Sequence of chain 3.E:
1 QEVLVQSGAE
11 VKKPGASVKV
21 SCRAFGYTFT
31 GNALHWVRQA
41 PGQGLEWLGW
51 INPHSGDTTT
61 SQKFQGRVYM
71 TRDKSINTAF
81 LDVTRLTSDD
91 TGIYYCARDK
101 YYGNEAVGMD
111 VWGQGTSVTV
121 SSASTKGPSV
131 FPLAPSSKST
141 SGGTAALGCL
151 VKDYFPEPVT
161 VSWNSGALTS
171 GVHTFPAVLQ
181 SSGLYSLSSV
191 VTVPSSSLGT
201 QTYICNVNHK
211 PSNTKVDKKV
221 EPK

Sequence of chain 3.F:
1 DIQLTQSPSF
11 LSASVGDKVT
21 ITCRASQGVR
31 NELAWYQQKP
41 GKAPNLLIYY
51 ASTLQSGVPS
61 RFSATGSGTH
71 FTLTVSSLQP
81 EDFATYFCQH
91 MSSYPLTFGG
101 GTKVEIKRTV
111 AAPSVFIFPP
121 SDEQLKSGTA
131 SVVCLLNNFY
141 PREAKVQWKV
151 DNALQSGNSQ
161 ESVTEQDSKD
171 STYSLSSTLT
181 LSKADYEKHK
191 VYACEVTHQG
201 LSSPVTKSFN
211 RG

Sequence of chain 3.A:
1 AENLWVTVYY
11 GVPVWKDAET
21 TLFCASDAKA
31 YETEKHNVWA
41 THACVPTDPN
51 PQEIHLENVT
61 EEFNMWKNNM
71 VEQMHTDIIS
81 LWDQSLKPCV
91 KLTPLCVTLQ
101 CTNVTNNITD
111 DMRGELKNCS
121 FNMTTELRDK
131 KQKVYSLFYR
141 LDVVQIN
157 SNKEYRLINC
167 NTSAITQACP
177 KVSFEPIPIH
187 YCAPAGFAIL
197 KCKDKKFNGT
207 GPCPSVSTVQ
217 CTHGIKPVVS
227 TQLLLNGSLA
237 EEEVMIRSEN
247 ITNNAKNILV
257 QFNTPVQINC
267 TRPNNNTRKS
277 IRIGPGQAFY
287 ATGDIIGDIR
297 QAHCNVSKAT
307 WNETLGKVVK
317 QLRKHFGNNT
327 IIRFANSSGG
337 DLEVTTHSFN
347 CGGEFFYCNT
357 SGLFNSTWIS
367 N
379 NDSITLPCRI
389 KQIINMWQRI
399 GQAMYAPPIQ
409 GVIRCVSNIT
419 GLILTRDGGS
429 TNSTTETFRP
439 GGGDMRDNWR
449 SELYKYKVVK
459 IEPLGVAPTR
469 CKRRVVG

Binding-site contacts:
Ligand atom C3 contacts residue TYR102 of chain 3.E at 3.6 Å (hydrophobic).
Ligand atom O2 contacts residue SER67 of chain 3.F at 3.9 Å.
Ligand atom C1 contacts residue TYR50 of chain 3.F at 4.2 Å (hydrophobic).
Ligand atom N2 contacts residue TYR49 of chain 3.F at 4.2 Å.
Ligand atom N2 contacts residue TYR102 of chain 3.E at 4.3 Å.
Ligand atom C8 contacts residue GLU57 of chain 3.A at 4.0 Å.
Ligand atom O5 contacts residue TYR50 of chain 3.F at 4.0 Å.
Ligand atom C4 contacts residue ASN31 of chain 3.F at 4.4 Å.
Ligand atom C5 contacts residue ASN58 of chain 3.A at 3.6 Å.
Ligand atom O3 contacts residue TYR50 of chain 3.F at 3.6 Å.
Ligand atom O3 contacts residue SER67 of chain 3.F at 3.9 Å.
Ligand atom O7 contacts residue GLY16 of chain 3.B at 4.0 Å.
Ligand atom O3 contacts residue TYR102 of chain 3.E at 3.6 Å.
Ligand atom O6 contacts residue ASN31 of chain 3.F at 4.0 Å.
Ligand atom C8 contacts residue SER17 of chain 3.B at 3.5 Å.
Ligand atom O5 contacts residue TYR102 of chain 3.E at 4.0 Å.
Ligand atom C5 contacts residue TYR102 of chain 3.E at 4.3 Å (hydrophobic).
Ligand atom C5 contacts residue ASN31 of chain 3.F at 3.9 Å.
Ligand atom O5 contacts residue ASN31 of chain 3.F at 3.7 Å.
Ligand atom C8 contacts residue ASN58 of chain 3.A at 4.4 Å.
Ligand atom C1 contacts residue TYR102 of chain 3.E at 4.1 Å (hydrophobic).
Ligand atom C5 contacts residue TYR50 of chain 3.F at 4.0 Å (hydrophobic).
Ligand atom C7 contacts residue ASN58 of chain 3.A at 3.2 Å.
Ligand atom C4 contacts residue ASN58 of chain 3.A at 4.2 Å.
Ligand atom C3 contacts residue ASN31 of chain 3.F at 3.5 Å.
Ligand atom O5 contacts residue ASN58 of chain 3.A at 2.4 Å (h-bond).
Ligand atom C4 contacts residue TYR102 of chain 3.E at 4.2 Å (hydrophobic).
Ligand atom C2 contacts residue ASN58 of chain 3.A at 2.5 Å.
Ligand atom C2 contacts residue ASN31 of chain 3.F at 3.2 Å.
Ligand atom O7 contacts residue SER17 of chain 3.B at 2.6 Å (h-bond).
Ligand atom C6 contacts residue TYR50 of chain 3.F at 3.8 Å (hydrophobic).
Ligand atom C2 contacts residue TYR102 of chain 3.E at 3.9 Å (hydrophobic).
Ligand atom N2 contacts residue ASN58 of chain 3.A at 2.9 Å (h-bond).
Ligand atom O2 contacts residue ASN31 of chain 3.F at 4.3 Å.
Ligand atom O4 contacts residue TYR102 of chain 3.E at 3.5 Å.
Ligand atom C7 contacts residue SER17 of chain 3.B at 3.3 Å.
Ligand atom O7 contacts residue ASN58 of chain 3.A at 3.0 Å (h-bond).
Ligand atom C1 contacts residue ASN58 of chain 3.A at 1.4 Å.
Ligand atom C1 contacts residue ASN31 of chain 3.F at 3.9 Å.
Ligand atom C3 contacts residue ASN58 of chain 3.A at 3.8 Å.

Sequence of chain 3.B:
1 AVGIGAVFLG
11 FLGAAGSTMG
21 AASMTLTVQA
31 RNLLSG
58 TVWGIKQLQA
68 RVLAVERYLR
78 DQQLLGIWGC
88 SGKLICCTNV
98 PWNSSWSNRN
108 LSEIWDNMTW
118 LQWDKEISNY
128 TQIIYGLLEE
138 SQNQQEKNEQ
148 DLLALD

The protein below binds the small molecule below.
Small molecule (SMILES): CC(=O)N[C@H]1[C@H](O[C@H]2[C@H](O)[C@@H](NC(C)=O)CO[C@@H]2CO)O[C@H](CO)[C@@H](O[C@@H]2O[C@H](CO[C@H]3O[C@H](CO[C@H]4O[C@H](CO)[C@@H](O)[C@H](O)[C@@H]4O)[C@@H](O)[C@H](O[C@H]4O[C@H](CO)[C@@H](O)[C@H](O)[C@@H]4O)[C@@H]3O)[C@@H](O)[C@H](O[C@H]3O[C@H](CO)[C@@H](O)[C@H](O)[C@@H]3O)[C@@H]2O)[C@@H]1O